Binding-site contacts:
Ligand atom O7 contacts residue PRO43 of chain 1.B at 3.2 Å (h-bond).
Ligand atom O6 contacts residue GLU176 of chain 1.B at 4.1 Å.
Ligand atom C1 contacts residue ASN45 of chain 1.B at 1.4 Å.
Ligand atom N2 contacts residue ASN45 of chain 1.B at 2.9 Å (h-bond).
Ligand atom C6 contacts residue ASN45 of chain 1.B at 4.1 Å.
Ligand atom C7 contacts residue PRO43 of chain 1.B at 3.4 Å (hydrophobic).
Ligand atom O7 contacts residue ASN45 of chain 1.B at 4.2 Å.
Ligand atom C5 contacts residue ASN45 of chain 1.B at 3.7 Å.
Ligand atom C2 contacts residue PRO43 of chain 1.B at 4.2 Å (hydrophobic).
Ligand atom O6 contacts residue ASN45 of chain 1.B at 3.3 Å (h-bond).
Ligand atom C3 contacts residue ASN45 of chain 1.B at 3.8 Å.
Ligand atom O7 contacts residue ASN38 of chain 1.B at 4.0 Å.
Ligand atom O7 contacts residue PRO42 of chain 1.B at 4.1 Å.
Ligand atom C8 contacts residue ASN45 of chain 1.B at 3.2 Å.
Ligand atom C7 contacts residue ASN45 of chain 1.B at 3.2 Å.
Ligand atom O5 contacts residue ASN45 of chain 1.B at 2.4 Å (h-bond).
Ligand atom C2 contacts residue ASN45 of chain 1.B at 2.5 Å.
Ligand atom C1 contacts residue PRO43 of chain 1.B at 4.2 Å (hydrophobic).
Ligand atom N2 contacts residue PRO43 of chain 1.B at 3.2 Å (h-bond).
Ligand atom N2 contacts residue PRO42 of chain 1.B at 4.1 Å.
Ligand atom C4 contacts residue ASN45 of chain 1.B at 4.2 Å.

This small molecule binds to this protein.
Small molecule (SMILES): CC(=O)N[C@@H]1[C@@H](O)[C@H](O)[C@@H](CO)O[C@H]1O

Sequence of chain 1.B:
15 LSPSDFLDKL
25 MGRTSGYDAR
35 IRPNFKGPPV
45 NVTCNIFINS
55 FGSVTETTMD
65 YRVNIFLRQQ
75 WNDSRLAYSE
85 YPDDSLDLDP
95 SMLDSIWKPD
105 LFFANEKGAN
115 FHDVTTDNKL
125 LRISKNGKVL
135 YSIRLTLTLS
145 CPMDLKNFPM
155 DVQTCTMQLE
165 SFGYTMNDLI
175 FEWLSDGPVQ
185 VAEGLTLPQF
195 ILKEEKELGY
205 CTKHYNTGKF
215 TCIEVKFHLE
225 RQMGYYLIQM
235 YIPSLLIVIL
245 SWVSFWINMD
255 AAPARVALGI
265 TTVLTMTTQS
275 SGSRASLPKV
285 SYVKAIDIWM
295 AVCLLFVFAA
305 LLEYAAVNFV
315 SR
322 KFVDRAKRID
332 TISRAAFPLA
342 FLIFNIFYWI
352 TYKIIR